This small molecule binds to this protein.
Small molecule (SMILES): CC(=O)N[C@@H]1[C@@H](O)[C@H](O)[C@@H](CO)O[C@H]1O

Binding-site contacts:
Ligand atom C1 contacts residue PRO165 of chain 1.B at 4.5 Å (hydrophobic).
Ligand atom C5 contacts residue ASN120 of chain 1.B at 3.7 Å.
Ligand atom C2 contacts residue ASN120 of chain 1.B at 2.4 Å.
Ligand atom O5 contacts residue ASN120 of chain 1.B at 2.3 Å (h-bond).
Ligand atom C1 contacts residue ASN120 of chain 1.B at 1.4 Å.
Ligand atom C4 contacts residue ASN120 of chain 1.B at 4.2 Å.
Ligand atom C7 contacts residue ASN120 of chain 1.B at 3.7 Å.
Ligand atom O5 contacts residue PRO165 of chain 1.B at 4.4 Å.
Ligand atom O7 contacts residue ASN120 of chain 1.B at 4.0 Å.
Ligand atom C3 contacts residue ASN120 of chain 1.B at 3.8 Å.
Ligand atom N2 contacts residue ASN120 of chain 1.B at 3.0 Å (h-bond).

Sequence of chain 1.B:
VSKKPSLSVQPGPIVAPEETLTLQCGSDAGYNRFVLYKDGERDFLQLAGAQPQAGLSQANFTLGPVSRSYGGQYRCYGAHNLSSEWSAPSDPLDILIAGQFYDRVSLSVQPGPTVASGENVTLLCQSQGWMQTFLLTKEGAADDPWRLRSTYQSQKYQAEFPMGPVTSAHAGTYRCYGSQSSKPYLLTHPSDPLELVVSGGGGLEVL